This small molecule binds to this protein.
Small molecule (SMILES): CCOc1noc2cc(OCCC3CCN(c4ccc(C)nn4)CC3)ccc12

Sequence of chain 40.A:
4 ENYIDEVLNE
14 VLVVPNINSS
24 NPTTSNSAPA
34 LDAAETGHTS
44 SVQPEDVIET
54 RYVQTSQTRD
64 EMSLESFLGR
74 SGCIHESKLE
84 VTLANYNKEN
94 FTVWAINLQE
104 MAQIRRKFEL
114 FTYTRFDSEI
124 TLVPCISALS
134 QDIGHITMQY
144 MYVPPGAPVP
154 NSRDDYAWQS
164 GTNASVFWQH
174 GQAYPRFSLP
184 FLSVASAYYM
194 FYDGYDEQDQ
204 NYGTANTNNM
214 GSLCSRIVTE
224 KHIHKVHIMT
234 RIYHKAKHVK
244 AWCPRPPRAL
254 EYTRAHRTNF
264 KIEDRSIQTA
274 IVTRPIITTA

Binding-site contacts:
Ligand atom C18 contacts residue LEU182 of chain 40.A at 3.2 Å (hydrophobic).
Ligand atom C19 contacts residue TYR145 of chain 40.A at 3.2 Å (hydrophobic).
Ligand atom O16 contacts residue ILE99 of chain 40.A at 3.6 Å.
Ligand atom C21 contacts residue ILE123 of chain 40.A at 3.8 Å (hydrophobic).
Ligand atom C27 contacts residue PHE180 of chain 40.A at 3.2 Å (hydrophobic).
Ligand atom C04 contacts residue ASN211 of chain 40.A at 3.4 Å.
Ligand atom N24 contacts residue LEU216 of chain 40.A at 3.5 Å.
Ligand atom O26 contacts residue TYR145 of chain 40.A at 3.2 Å.
Ligand atom C13 contacts residue MET213 of chain 40.A at 3.4 Å (hydrophobic).
Ligand atom C25 contacts residue PHE180 of chain 40.A at 3.5 Å (hydrophobic).
Ligand atom N06 contacts residue LEU101 of chain 40.A at 3.2 Å.
Ligand atom C04 contacts residue MET213 of chain 40.A at 3.9 Å (hydrophobic).
Ligand atom C09 contacts residue LEU101 of chain 40.A at 3.8 Å (hydrophobic).
Ligand atom C28 contacts residue MET144 of chain 40.A at 3.8 Å (hydrophobic).
Ligand atom C28 contacts residue ALA167 of chain 40.A at 3.1 Å (hydrophobic).
Ligand atom C28 contacts residue TYR145 of chain 40.A at 3.3 Å (hydrophobic).
Ligand atom C14 contacts residue SER121 of chain 40.A at 3.5 Å.
Ligand atom C03 contacts residue ASN211 of chain 40.A at 3.1 Å.
Ligand atom C19 contacts residue LEU182 of chain 40.A at 3.6 Å (hydrophobic).
Ligand atom C22 contacts residue ILE99 of chain 40.A at 3.9 Å (hydrophobic).
Ligand atom C18 contacts residue TYR145 of chain 40.A at 3.8 Å (hydrophobic).
Ligand atom N08 contacts residue LEU101 of chain 40.A at 3.8 Å.
Ligand atom N24 contacts residue PHE180 of chain 40.A at 3.6 Å.
Ligand atom C18 contacts residue ILE99 of chain 40.A at 3.8 Å (hydrophobic).
Ligand atom C17 contacts residue LEU182 of chain 40.A at 3.7 Å (hydrophobic).
Ligand atom C28 contacts residue TYR143 of chain 40.A at 3.4 Å (hydrophobic).
Ligand atom C01 contacts residue THR207 of chain 40.A at 2.9 Å.
Ligand atom C05 contacts residue LEU101 of chain 40.A at 3.9 Å (hydrophobic).
Ligand atom C15 contacts residue ILE123 of chain 40.A at 3.6 Å (hydrophobic).
Ligand atom C15 contacts residue LEU182 of chain 40.A at 3.7 Å (hydrophobic).
Ligand atom O26 contacts residue PHE180 of chain 40.A at 3.7 Å.
Ligand atom C12 contacts residue ILE99 of chain 40.A at 3.7 Å (hydrophobic).
Ligand atom N07 contacts residue LEU101 of chain 40.A at 3.7 Å.
Ligand atom C09 contacts residue TYR191 of chain 40.A at 3.6 Å (hydrophobic).
Ligand atom C14 contacts residue HIS237 of chain 40.A at 3.5 Å.
Ligand atom C01 contacts residue TYR192 of chain 40.A at 2.9 Å (hydrophobic).
Ligand atom C22 contacts residue ILE123 of chain 40.A at 3.6 Å (hydrophobic).
Ligand atom C10 contacts residue TYR191 of chain 40.A at 3.7 Å (hydrophobic).
Ligand atom C17 contacts residue ILE99 of chain 40.A at 3.8 Å (hydrophobic).
Ligand atom O23 contacts residue LEU216 of chain 40.A at 3.7 Å.